Binding-site contacts:
Ligand atom N20 contacts residue GLY279 of chain 1.B at 3.6 Å.
Ligand atom F07 contacts residue SER231 of chain 1.B at 3.0 Å.
Ligand atom C02 contacts residue LEU229 of chain 1.B at 3.7 Å (hydrophobic).
Ligand atom C24 contacts residue LYS272 of chain 1.B at 3.6 Å.
Ligand atom C12 contacts residue PHE250 of chain 1.B at 3.8 Å (hydrophobic).
Ligand atom C14 contacts residue MET267 of chain 1.B at 3.7 Å (hydrophobic).
Ligand atom N22 contacts residue GLY279 of chain 1.B at 3.8 Å.
Ligand atom N17 contacts residue TYR247 of chain 1.B at 2.7 Å (h-bond).
Ligand atom C03 contacts residue PHE283 of chain 1.B at 3.3 Å (hydrophobic).
Ligand atom C04 contacts residue ILE246 of chain 1.B at 3.5 Å (hydrophobic).
Ligand atom C25 contacts residue GLU275 of chain 1.B at 3.8 Å.
Ligand atom N11 contacts residue PHE250 of chain 1.B at 3.5 Å.
Ligand atom C04 contacts residue PHE283 of chain 1.B at 3.7 Å (hydrophobic).
Ligand atom N19 contacts residue MET267 of chain 1.B at 3.7 Å.
Ligand atom F08 contacts residue LEU229 of chain 1.B at 3.1 Å.
Ligand atom C16 contacts residue TYR247 of chain 1.B at 3.6 Å (hydrophobic).
Ligand atom N17 contacts residue GLY279 of chain 1.B at 3.5 Å.
Ligand atom C18 contacts residue TYR247 of chain 1.B at 3.8 Å (hydrophobic).
Ligand atom C26 contacts residue PRO266 of chain 1.B at 3.8 Å (hydrophobic).
Ligand atom N09 contacts residue PHE283 of chain 1.B at 3.7 Å.
Ligand atom C26 contacts residue MET267 of chain 1.B at 3.7 Å (hydrophobic).
Ligand atom C15 contacts residue PHE283 of chain 1.B at 3.5 Å (hydrophobic).
Ligand atom C18 contacts residue GLY279 of chain 1.B at 3.4 Å.
Ligand atom N13 contacts residue GLN280 of chain 1.B at 3.1 Å (h-bond).
Ligand atom C01 contacts residue ILE246 of chain 1.B at 3.8 Å (hydrophobic).
Ligand atom N19 contacts residue GLY279 of chain 1.B at 3.8 Å.
Ligand atom C01 contacts residue PHE283 of chain 1.B at 3.8 Å (hydrophobic).
Ligand atom C02 contacts residue PHE283 of chain 1.B at 3.6 Å (hydrophobic).
Ligand atom C15 contacts residue GLY279 of chain 1.B at 3.5 Å.
Ligand atom N22 contacts residue MET267 of chain 1.B at 3.5 Å.
Ligand atom C16 contacts residue GLY279 of chain 1.B at 3.3 Å.
Ligand atom C10 contacts residue PHE283 of chain 1.B at 3.5 Å (hydrophobic).
Ligand atom F07 contacts residue ILE246 of chain 1.B at 3.2 Å.
Ligand atom C14 contacts residue TYR247 of chain 1.B at 3.6 Å (hydrophobic).
Ligand atom N11 contacts residue PHE283 of chain 1.B at 3.7 Å.
Ligand atom F06 contacts residue TYR78 of chain 1.B at 2.8 Å.
Ligand atom N17 contacts residue MET267 of chain 1.B at 3.8 Å.
Ligand atom C18 contacts residue MET267 of chain 1.B at 3.7 Å (hydrophobic).
Ligand atom C24 contacts residue GLU275 of chain 1.B at 3.6 Å.
Ligand atom F08 contacts residue VAL232 of chain 1.B at 3.6 Å.

Sequence of chain 1.B:
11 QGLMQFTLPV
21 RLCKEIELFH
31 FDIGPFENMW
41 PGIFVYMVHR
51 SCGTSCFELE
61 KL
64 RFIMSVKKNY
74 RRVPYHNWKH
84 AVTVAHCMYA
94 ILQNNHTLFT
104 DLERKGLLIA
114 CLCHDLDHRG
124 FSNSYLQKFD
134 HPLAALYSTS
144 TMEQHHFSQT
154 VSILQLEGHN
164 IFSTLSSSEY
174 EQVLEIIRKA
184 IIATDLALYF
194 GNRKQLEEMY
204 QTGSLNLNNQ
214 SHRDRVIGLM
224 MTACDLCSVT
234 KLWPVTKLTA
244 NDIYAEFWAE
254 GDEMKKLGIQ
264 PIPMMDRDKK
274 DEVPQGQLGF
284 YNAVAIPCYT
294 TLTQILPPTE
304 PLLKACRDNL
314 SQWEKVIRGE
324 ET

A protein and the small-molecule ligand that binds it are described below.
Small molecule (SMILES): Cn1nc(N2CCCC2)nc1CCc1nc2ccc(C(F)(F)F)cn2n1